Sequence of chain 3.A:
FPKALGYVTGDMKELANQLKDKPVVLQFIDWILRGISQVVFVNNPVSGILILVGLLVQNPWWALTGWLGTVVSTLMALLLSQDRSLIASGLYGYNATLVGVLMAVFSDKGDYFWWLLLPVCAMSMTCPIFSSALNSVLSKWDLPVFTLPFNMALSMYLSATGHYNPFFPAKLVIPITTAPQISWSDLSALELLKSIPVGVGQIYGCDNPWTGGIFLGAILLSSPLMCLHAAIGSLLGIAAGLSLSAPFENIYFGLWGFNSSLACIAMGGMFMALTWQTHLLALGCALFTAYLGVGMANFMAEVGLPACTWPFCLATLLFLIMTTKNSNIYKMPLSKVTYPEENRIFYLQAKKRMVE

Sequence of chain 2.A:
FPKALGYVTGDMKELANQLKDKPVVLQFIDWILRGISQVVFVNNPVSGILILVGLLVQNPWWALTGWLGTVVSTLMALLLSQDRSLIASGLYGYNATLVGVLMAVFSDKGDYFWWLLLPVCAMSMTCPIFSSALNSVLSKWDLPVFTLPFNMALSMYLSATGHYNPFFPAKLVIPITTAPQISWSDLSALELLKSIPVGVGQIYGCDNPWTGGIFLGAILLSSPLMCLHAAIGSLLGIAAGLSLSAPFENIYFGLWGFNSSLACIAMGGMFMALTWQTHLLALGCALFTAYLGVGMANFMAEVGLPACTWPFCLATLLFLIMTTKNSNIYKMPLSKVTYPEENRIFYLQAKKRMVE

Binding-site contacts:
Ligand atom CAN contacts residue MET126 of chain 3.A at 3.5 Å (hydrophobic).
Ligand atom CAC contacts residue GLY285 of chain 2.A at 3.8 Å.
Ligand atom CBE contacts residue MET77 of chain 3.A at 3.8 Å (hydrophobic).
Ligand atom OAG contacts residue LEU80 of chain 3.A at 3.4 Å (h-bond).
Ligand atom OAH contacts residue ASN329 of chain 2.A at 3.6 Å.
Ligand atom CAT contacts residue LEU80 of chain 3.A at 3.8 Å (hydrophobic).
Ligand atom CAC contacts residue ILE130 of chain 3.A at 3.8 Å (hydrophobic).
Ligand atom CAD contacts residue GLN278 of chain 2.A at 3.7 Å.
Ligand atom CAU contacts residue LEU81 of chain 3.A at 3.8 Å (hydrophobic).
Ligand atom CAA contacts residue GLY285 of chain 2.A at 3.6 Å.
Ligand atom CAX contacts residue ASN327 of chain 2.A at 3.7 Å.
Ligand atom CAL contacts residue TRP277 of chain 2.A at 3.9 Å (hydrophobic).
Ligand atom CBF contacts residue MET77 of chain 3.A at 4.0 Å (hydrophobic).
Ligand atom CAS contacts residue LEU81 of chain 3.A at 3.8 Å (hydrophobic).
Ligand atom CAX contacts residue BOG1 of chain 3.F at 4.0 Å.
Ligand atom OAF contacts residue ASN327 of chain 2.A at 3.9 Å.
Ligand atom CAJ contacts residue GLY285 of chain 2.A at 3.9 Å.
Ligand atom CAA contacts residue PHE289 of chain 2.A at 3.3 Å (hydrophobic).
Ligand atom CAV contacts residue TRP277 of chain 2.A at 4.0 Å (hydrophobic).
Ligand atom OAF contacts residue ASN329 of chain 2.A at 4.0 Å.
Ligand atom CBC contacts residue LEU80 of chain 3.A at 3.8 Å (hydrophobic).
Ligand atom CAB contacts residue ALA123 of chain 3.A at 3.7 Å (hydrophobic).
Ligand atom OAF contacts residue BOG1 of chain 3.F at 3.1 Å.
Ligand atom CAU contacts residue MET77 of chain 3.A at 3.6 Å (hydrophobic).
Ligand atom CBG contacts residue MET77 of chain 3.A at 3.5 Å (hydrophobic).
Ligand atom CAC contacts residue PHE320 of chain 2.A at 4.0 Å (hydrophobic).
Ligand atom CAR contacts residue LEU80 of chain 3.A at 3.8 Å (hydrophobic).
Ligand atom CAA contacts residue LEU288 of chain 2.A at 3.5 Å (hydrophobic).
Ligand atom CBB contacts residue GLY285 of chain 2.A at 3.8 Å.
Ligand atom CAO contacts residue MET126 of chain 3.A at 3.7 Å (hydrophobic).
Ligand atom OAW contacts residue TRP277 of chain 2.A at 3.7 Å.
Ligand atom OAH contacts residue ASN327 of chain 2.A at 3.0 Å (h-bond).
Ligand atom CAI contacts residue LEU80 of chain 3.A at 3.9 Å (hydrophobic).
Ligand atom CAE contacts residue LEU281 of chain 2.A at 3.4 Å (hydrophobic).
Ligand atom CAX contacts residue GLN278 of chain 2.A at 3.5 Å.
Ligand atom CBA contacts residue THR127 of chain 3.A at 4.0 Å.
Ligand atom OAH contacts residue GLN278 of chain 2.A at 2.7 Å (h-bond).
Ligand atom CAD contacts residue LEU281 of chain 2.A at 3.6 Å (hydrophobic).
Ligand atom OAG contacts residue BOG1 of chain 3.F at 3.5 Å (h-bond).
Ligand atom CBI contacts residue MET77 of chain 3.A at 3.9 Å (hydrophobic).

A small-molecule ligand and the protein it binds are described below.
Small molecule (SMILES): CC(C)CCC[C@@H](C)[C@H]1CC[C@H]2[C@@H]3CC=C4C[C@@H](OC(=O)CCC(=O)O)CC[C@]4(C)[C@H]3CC[C@]12C